Sequence of chain 1.E:
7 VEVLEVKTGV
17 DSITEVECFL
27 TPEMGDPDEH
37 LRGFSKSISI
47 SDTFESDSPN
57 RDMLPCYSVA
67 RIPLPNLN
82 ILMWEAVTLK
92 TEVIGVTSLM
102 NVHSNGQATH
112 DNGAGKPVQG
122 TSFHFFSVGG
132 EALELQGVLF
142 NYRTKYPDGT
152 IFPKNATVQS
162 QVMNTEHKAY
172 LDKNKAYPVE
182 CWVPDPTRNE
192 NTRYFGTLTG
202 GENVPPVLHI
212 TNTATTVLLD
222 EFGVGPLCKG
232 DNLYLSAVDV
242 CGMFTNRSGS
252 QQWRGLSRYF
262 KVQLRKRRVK

The small molecule below binds the protein below.
Small molecule (SMILES): CC(=O)N[C@H]1[C@H]([C@H](O)[C@H](O)CO)O[C@@](O)(C(=O)O)C[C@@H]1O

Sequence of chain 1.D:
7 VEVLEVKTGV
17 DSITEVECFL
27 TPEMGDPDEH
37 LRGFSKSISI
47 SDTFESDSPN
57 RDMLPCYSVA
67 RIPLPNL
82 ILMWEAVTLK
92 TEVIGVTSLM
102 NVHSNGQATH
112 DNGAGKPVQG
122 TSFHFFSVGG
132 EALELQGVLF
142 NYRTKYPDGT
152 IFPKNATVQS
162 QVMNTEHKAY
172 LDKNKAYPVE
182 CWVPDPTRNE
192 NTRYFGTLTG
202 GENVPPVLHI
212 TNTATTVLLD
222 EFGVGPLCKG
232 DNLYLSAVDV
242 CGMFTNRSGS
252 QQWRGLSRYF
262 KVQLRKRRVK

Binding-site contacts:
Ligand atom C1 contacts residue ASN247 of chain 1.D at 4.2 Å.
Ligand atom O1B contacts residue SER249 of chain 1.D at 3.9 Å.
Ligand atom O4 contacts residue ASN106 of chain 1.D at 2.8 Å (h-bond).
Ligand atom N5 contacts residue GLN253 of chain 1.D at 3.8 Å.
Ligand atom O1B contacts residue SER251 of chain 1.D at 2.7 Å (h-bond).
Ligand atom C8 contacts residue SER43 of chain 1.D at 4.0 Å.
Ligand atom O8 contacts residue ASN247 of chain 1.D at 4.3 Å.
Ligand atom O9 contacts residue SER43 of chain 1.D at 2.8 Å (h-bond).
Ligand atom O1B contacts residue ASN247 of chain 1.D at 4.0 Å.
Ligand atom O1B contacts residue SER43 of chain 1.D at 4.3 Å.
Ligand atom O1A contacts residue SER249 of chain 1.D at 2.7 Å (h-bond).
Ligand atom N5 contacts residue ASN106 of chain 1.D at 4.2 Å.
Ligand atom C5 contacts residue ASN247 of chain 1.D at 3.9 Å.
Ligand atom O7 contacts residue LEU37 of chain 1.D at 3.5 Å.
Ligand atom O1A contacts residue SER251 of chain 1.D at 3.5 Å (h-bond).
Ligand atom C9 contacts residue LEU37 of chain 1.D at 4.2 Å (hydrophobic).
Ligand atom C1 contacts residue SER249 of chain 1.D at 3.7 Å.
Ligand atom C7 contacts residue LEU37 of chain 1.D at 4.2 Å (hydrophobic).
Ligand atom C6 contacts residue ASN247 of chain 1.D at 4.0 Å.
Ligand atom C10 contacts residue LEU37 of chain 1.D at 4.2 Å (hydrophobic).
Ligand atom C4 contacts residue ASN247 of chain 1.D at 4.0 Å.
Ligand atom C11 contacts residue GLN253 of chain 1.D at 3.4 Å.
Ligand atom C9 contacts residue SER43 of chain 1.D at 3.7 Å.
Ligand atom C11 contacts residue ASN247 of chain 1.D at 3.4 Å.
Ligand atom C11 contacts residue PHE50 of chain 1.E at 3.5 Å (hydrophobic).
Ligand atom C9 contacts residue LYS42 of chain 1.D at 4.2 Å.
Ligand atom O1A contacts residue ASN247 of chain 1.D at 4.0 Å.
Ligand atom C9 contacts residue GLN253 of chain 1.D at 3.8 Å.
Ligand atom C11 contacts residue LEU37 of chain 1.D at 3.9 Å (hydrophobic).
Ligand atom O10 contacts residue LEU37 of chain 1.D at 3.5 Å.
Ligand atom C7 contacts residue GLN253 of chain 1.D at 3.9 Å.
Ligand atom C10 contacts residue ASN247 of chain 1.D at 3.6 Å.
Ligand atom O9 contacts residue LYS42 of chain 1.D at 3.3 Å.
Ligand atom C4 contacts residue ASN106 of chain 1.D at 3.6 Å.
Ligand atom N5 contacts residue ASN247 of chain 1.D at 2.9 Å (h-bond).
Ligand atom C1 contacts residue SER251 of chain 1.D at 3.4 Å.
Ligand atom C10 contacts residue GLN253 of chain 1.D at 3.7 Å.
Ligand atom C11 contacts residue PHE245 of chain 1.D at 4.2 Å (hydrophobic).
Ligand atom O8 contacts residue SER251 of chain 1.D at 4.1 Å.
Ligand atom O8 contacts residue SER43 of chain 1.D at 2.9 Å (h-bond).